Sequence of chain 1.D:
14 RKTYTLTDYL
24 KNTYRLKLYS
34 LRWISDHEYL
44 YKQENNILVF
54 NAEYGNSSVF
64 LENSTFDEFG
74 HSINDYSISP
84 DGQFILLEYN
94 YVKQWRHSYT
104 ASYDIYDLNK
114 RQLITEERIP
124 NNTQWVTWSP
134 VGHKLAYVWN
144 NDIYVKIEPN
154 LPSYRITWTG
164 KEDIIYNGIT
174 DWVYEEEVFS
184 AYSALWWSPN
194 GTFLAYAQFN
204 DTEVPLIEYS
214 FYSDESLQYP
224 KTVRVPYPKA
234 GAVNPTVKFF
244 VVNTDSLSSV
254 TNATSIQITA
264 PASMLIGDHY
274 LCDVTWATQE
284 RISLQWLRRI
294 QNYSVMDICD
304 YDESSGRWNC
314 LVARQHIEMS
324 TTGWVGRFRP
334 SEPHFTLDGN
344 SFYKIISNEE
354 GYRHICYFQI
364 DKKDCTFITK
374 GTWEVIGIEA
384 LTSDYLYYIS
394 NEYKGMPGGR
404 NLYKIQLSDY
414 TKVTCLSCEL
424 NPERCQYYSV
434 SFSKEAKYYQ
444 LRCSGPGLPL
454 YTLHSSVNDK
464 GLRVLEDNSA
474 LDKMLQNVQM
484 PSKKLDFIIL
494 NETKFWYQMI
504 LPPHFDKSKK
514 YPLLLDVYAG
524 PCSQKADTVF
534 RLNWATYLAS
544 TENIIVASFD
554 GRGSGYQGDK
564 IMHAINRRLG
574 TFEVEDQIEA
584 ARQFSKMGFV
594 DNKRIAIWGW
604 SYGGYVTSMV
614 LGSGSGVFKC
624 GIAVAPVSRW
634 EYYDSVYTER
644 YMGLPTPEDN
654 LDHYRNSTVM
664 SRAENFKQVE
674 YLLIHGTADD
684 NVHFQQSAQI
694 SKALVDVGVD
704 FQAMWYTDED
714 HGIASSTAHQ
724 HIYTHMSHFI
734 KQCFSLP

Binding-site contacts:
Ligand atom O7 contacts residue LYS241 of chain 1.D at 3.1 Å (salt-bridge).
Ligand atom C8 contacts residue ILE168 of chain 1.D at 3.6 Å (hydrophobic).
Ligand atom C8 contacts residue THR162 of chain 1.D at 4.4 Å.
Ligand atom N2 contacts residue ASN203 of chain 1.D at 2.8 Å (h-bond).
Ligand atom C7 contacts residue LYS241 of chain 1.D at 4.3 Å.
Ligand atom O7 contacts residue ASN203 of chain 1.D at 3.6 Å.
Ligand atom C8 contacts residue GLU206 of chain 1.D at 3.4 Å.
Ligand atom C1 contacts residue ASN203 of chain 1.D at 1.4 Å.
Ligand atom C7 contacts residue ASN203 of chain 1.D at 3.3 Å.
Ligand atom C1 contacts residue ILE168 of chain 1.D at 4.2 Å (hydrophobic).
Ligand atom C7 contacts residue GLN201 of chain 1.D at 4.4 Å.
Ligand atom C1 contacts residue THR205 of chain 1.D at 3.3 Å.
Ligand atom N2 contacts residue ILE168 of chain 1.D at 4.1 Å.
Ligand atom O6 contacts residue THR205 of chain 1.D at 3.5 Å.
Ligand atom C3 contacts residue ASN203 of chain 1.D at 3.6 Å.
Ligand atom O5 contacts residue ASN203 of chain 1.D at 2.3 Å (h-bond).
Ligand atom C8 contacts residue ASN203 of chain 1.D at 4.3 Å.
Ligand atom C6 contacts residue GLU206 of chain 1.D at 4.2 Å.
Ligand atom O7 contacts residue GLN201 of chain 1.D at 4.2 Å.
Ligand atom C6 contacts residue THR205 of chain 1.D at 4.3 Å.
Ligand atom C7 contacts residue ILE168 of chain 1.D at 4.5 Å (hydrophobic).
Ligand atom C2 contacts residue ASN203 of chain 1.D at 2.2 Å.
Ligand atom C5 contacts residue THR205 of chain 1.D at 3.7 Å.
Ligand atom C5 contacts residue ASN203 of chain 1.D at 3.6 Å.
Ligand atom C7 contacts residue GLU206 of chain 1.D at 4.4 Å.
Ligand atom O5 contacts residue THR205 of chain 1.D at 3.4 Å (h-bond).
Ligand atom O7 contacts residue THR205 of chain 1.D at 4.0 Å.
Ligand atom O6 contacts residue GLU206 of chain 1.D at 3.1 Å (salt-bridge).
Ligand atom C8 contacts residue GLN201 of chain 1.D at 3.6 Å.
Ligand atom C4 contacts residue ASN203 of chain 1.D at 4.2 Å.

A protein and the small-molecule ligand that binds it are described below.
Small molecule (SMILES): CC(=O)N[C@H]1[C@H](O[C@H]2[C@H](O)[C@@H](NC(C)=O)CO[C@@H]2CO)O[C@H](CO)[C@@H](O)[C@@H]1O